A small-molecule ligand and the protein it binds are described below.
Small molecule (SMILES): COc1cc(O)c2c(c1)/C=C/C[C@H](O)[C@H](O)C(=O)/C=C\C[C@H](C)OC2=O

Binding-site contacts:
Ligand atom C24 contacts residue SER161 of chain 1.A at 4.0 Å.
Ligand atom O48 contacts residue LYS122 of chain 1.A at 3.2 Å (salt-bridge).
Ligand atom C59 contacts residue LYS122 of chain 1.A at 4.0 Å.
Ligand atom C62 contacts residue GLN113 of chain 1.A at 3.3 Å.
Ligand atom O48 contacts residue GLU117 of chain 1.A at 4.0 Å.
Ligand atom C18 contacts residue CYS174 of chain 1.A at 3.0 Å (hydrophobic).
Ligand atom C15 contacts residue ILE39 of chain 1.A at 4.0 Å (hydrophobic).
Ligand atom O42 contacts residue SER161 of chain 1.A at 2.8 Å (h-bond).
Ligand atom C62 contacts residue VAL47 of chain 1.A at 3.9 Å (hydrophobic).
Ligand atom O40 contacts residue CYS174 of chain 1.A at 2.8 Å (h-bond).
Ligand atom O46 contacts residue ASP114 of chain 1.A at 4.0 Å.
Ligand atom O38 contacts residue LEU164 of chain 1.A at 3.6 Å.
Ligand atom C40 contacts residue CYS174 of chain 1.A at 3.4 Å (hydrophobic).
Ligand atom C26 contacts residue LEU164 of chain 1.A at 3.9 Å (hydrophobic).
Ligand atom C59 contacts residue ILE39 of chain 1.A at 3.8 Å (hydrophobic).
Ligand atom C62 contacts residue LYS62 of chain 1.A at 3.8 Å.
Ligand atom C11 contacts residue MET116 of chain 1.A at 3.8 Å (hydrophobic).
Ligand atom C23 contacts residue VAL47 of chain 1.A at 3.8 Å (hydrophobic).
Ligand atom C41 contacts residue TYR44 of chain 1.A at 3.8 Å (hydrophobic).
Ligand atom O44 contacts residue TYR44 of chain 1.A at 3.5 Å (h-bond).
Ligand atom O40 contacts residue ASN162 of chain 1.A at 3.2 Å (h-bond).
Ligand atom C59 contacts residue GLU117 of chain 1.A at 3.5 Å.
Ligand atom C42 contacts residue CYS174 of chain 1.A at 2.4 Å (hydrophobic).
Ligand atom C26 contacts residue ALA60 of chain 1.A at 4.0 Å (hydrophobic).
Ligand atom O38 contacts residue ALA60 of chain 1.A at 3.4 Å.
Ligand atom C31 contacts residue GLN113 of chain 1.A at 3.9 Å.
Ligand atom C39 contacts residue ASN162 of chain 1.A at 3.7 Å.
Ligand atom C41 contacts residue LYS62 of chain 1.A at 4.0 Å.
Ligand atom O38 contacts residue ASP114 of chain 1.A at 3.5 Å (salt-bridge).
Ligand atom C41 contacts residue CYS174 of chain 1.A at 3.2 Å (hydrophobic).
Ligand atom C31 contacts residue CYS174 of chain 1.A at 3.6 Å (hydrophobic).
Ligand atom O48 contacts residue ILE39 of chain 1.A at 4.0 Å.
Ligand atom C42 contacts residue LYS62 of chain 1.A at 3.5 Å.
Ligand atom C14 contacts residue ILE39 of chain 1.A at 3.6 Å (hydrophobic).
Ligand atom C41 contacts residue ASP175 of chain 1.A at 3.5 Å.
Ligand atom O40 contacts residue SER161 of chain 1.A at 3.8 Å.
Ligand atom O46 contacts residue MET116 of chain 1.A at 2.8 Å (h-bond).
Ligand atom C16 contacts residue MET116 of chain 1.A at 3.3 Å (hydrophobic).
Ligand atom O46 contacts residue LEU115 of chain 1.A at 3.8 Å.
Ligand atom C40 contacts residue ASN162 of chain 1.A at 3.5 Å.

Sequence of chain 1.A:
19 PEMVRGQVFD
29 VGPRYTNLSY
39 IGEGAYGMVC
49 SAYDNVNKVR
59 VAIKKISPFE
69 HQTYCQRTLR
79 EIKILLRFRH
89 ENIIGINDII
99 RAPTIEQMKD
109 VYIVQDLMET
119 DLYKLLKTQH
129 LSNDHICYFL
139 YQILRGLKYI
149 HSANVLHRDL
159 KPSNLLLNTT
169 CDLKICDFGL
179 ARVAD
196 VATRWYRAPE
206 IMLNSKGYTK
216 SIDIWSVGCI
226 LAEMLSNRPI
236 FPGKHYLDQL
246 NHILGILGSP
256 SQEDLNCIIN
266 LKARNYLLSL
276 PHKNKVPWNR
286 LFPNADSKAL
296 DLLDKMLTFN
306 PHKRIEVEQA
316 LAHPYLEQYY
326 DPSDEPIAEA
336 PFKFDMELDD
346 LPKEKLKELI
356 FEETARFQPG